Binding-site contacts:
Ligand atom O1 contacts residue PRO152 of chain 1.A at 3.4 Å.
Ligand atom C1 contacts residue TYR94 of chain 1.A at 3.9 Å (hydrophobic).
Ligand atom C6 contacts residue PRO97 of chain 1.A at 3.7 Å (hydrophobic).
Ligand atom C6 contacts residue PRO152 of chain 1.A at 3.9 Å (hydrophobic).
Ligand atom N3 contacts residue SER96 of chain 1.A at 3.9 Å.
Ligand atom N3 contacts residue ILE141 of chain 1.A at 3.0 Å (h-bond).
Ligand atom N4 contacts residue SER140 of chain 1.A at 3.8 Å.
Ligand atom C contacts residue GLY121 of chain 1.A at 4.0 Å.
Ligand atom C5 contacts residue LEU146 of chain 1.A at 4.0 Å (hydrophobic).
Ligand atom N2 contacts residue SER96 of chain 1.A at 3.5 Å (h-bond).
Ligand atom O1 contacts residue LEU95 of chain 1.A at 3.6 Å.
Ligand atom C contacts residue GLY125 of chain 1.A at 3.6 Å.
Ligand atom C2 contacts residue LEU95 of chain 1.A at 3.3 Å (hydrophobic).
Ligand atom C7 contacts residue SER96 of chain 1.A at 3.9 Å.
Ligand atom C5 contacts residue PRO97 of chain 1.A at 3.6 Å (hydrophobic).
Ligand atom C contacts residue TYR94 of chain 1.A at 4.0 Å (hydrophobic).
Ligand atom N4 contacts residue PRO97 of chain 1.A at 3.7 Å.
Ligand atom N2 contacts residue LEU95 of chain 1.A at 3.5 Å.
Ligand atom C1 contacts residue LEU95 of chain 1.A at 3.5 Å (hydrophobic).
Ligand atom C contacts residue TYR123 of chain 1.A at 3.5 Å (hydrophobic).
Ligand atom O contacts residue LEU146 of chain 1.A at 2.9 Å (h-bond).
Ligand atom O contacts residue TYR144 of chain 1.A at 3.5 Å (h-bond).
Ligand atom O1 contacts residue SER96 of chain 1.A at 3.4 Å (h-bond).
Ligand atom C2 contacts residue SER96 of chain 1.A at 3.9 Å.
Ligand atom O contacts residue PRO97 of chain 1.A at 3.7 Å.
Ligand atom N1 contacts residue PRO97 of chain 1.A at 3.8 Å.
Ligand atom C7 contacts residue PRO97 of chain 1.A at 3.8 Å (hydrophobic).
Ligand atom N4 contacts residue GLY142 of chain 1.A at 3.1 Å (h-bond).
Ligand atom N3 contacts residue PRO152 of chain 1.A at 4.0 Å.
Ligand atom O1 contacts residue ILE141 of chain 1.A at 3.9 Å.
Ligand atom C contacts residue ARG122 of chain 1.A at 4.0 Å.
Ligand atom N contacts residue GLY121 of chain 1.A at 4.0 Å.
Ligand atom N2 contacts residue PRO152 of chain 1.A at 3.3 Å.
Ligand atom C7 contacts residue SER140 of chain 1.A at 4.0 Å.
Ligand atom N3 contacts residue SER140 of chain 1.A at 3.6 Å.
Ligand atom O contacts residue VAL145 of chain 1.A at 3.7 Å.
Ligand atom N4 contacts residue TYR144 of chain 1.A at 2.9 Å (h-bond).
Ligand atom C4 contacts residue LEU146 of chain 1.A at 3.8 Å (hydrophobic).
Ligand atom C6 contacts residue SER96 of chain 1.A at 3.8 Å.
Ligand atom C3 contacts residue LEU146 of chain 1.A at 3.1 Å (hydrophobic).

This protein binds this small molecule.
Small molecule (SMILES): CN1CCN(C(=O)c2nonc2N)CC1

Sequence of chain 1.A:
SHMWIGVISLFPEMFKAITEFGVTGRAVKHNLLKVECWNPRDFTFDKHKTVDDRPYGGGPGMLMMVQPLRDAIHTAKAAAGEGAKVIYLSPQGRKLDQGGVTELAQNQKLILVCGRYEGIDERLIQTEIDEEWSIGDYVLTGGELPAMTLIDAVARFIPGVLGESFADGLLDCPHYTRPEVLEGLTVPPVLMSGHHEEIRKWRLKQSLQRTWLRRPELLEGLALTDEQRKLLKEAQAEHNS